Binding-site contacts:
Ligand atom C5 contacts residue ASN217 of chain 1.F at 3.6 Å.
Ligand atom C3 contacts residue ASP213 of chain 1.F at 4.4 Å.
Ligand atom C1 contacts residue ASP213 of chain 1.F at 3.7 Å.
Ligand atom N2 contacts residue ASN217 of chain 1.F at 3.4 Å (h-bond).
Ligand atom O5 contacts residue LEU209 of chain 1.F at 3.7 Å.
Ligand atom C2 contacts residue ASN217 of chain 1.F at 2.5 Å.
Ligand atom C3 contacts residue ASN217 of chain 1.F at 3.6 Å.
Ligand atom O7 contacts residue SER214 of chain 1.F at 3.9 Å.
Ligand atom C1 contacts residue LEU209 of chain 1.F at 4.4 Å (hydrophobic).
Ligand atom C2 contacts residue ASP213 of chain 1.F at 3.8 Å.
Ligand atom C1 contacts residue ASN217 of chain 1.F at 1.4 Å.
Ligand atom O3 contacts residue ASN217 of chain 1.F at 4.2 Å.
Ligand atom O3 contacts residue ASP213 of chain 1.F at 4.1 Å.
Ligand atom C4 contacts residue ASN217 of chain 1.F at 3.9 Å.
Ligand atom O7 contacts residue ASN217 of chain 1.F at 4.5 Å.
Ligand atom O5 contacts residue ASP213 of chain 1.F at 4.3 Å.
Ligand atom C7 contacts residue ASN217 of chain 1.F at 4.2 Å.
Ligand atom O5 contacts residue ASN217 of chain 1.F at 2.3 Å (h-bond).

Sequence of chain 1.F:
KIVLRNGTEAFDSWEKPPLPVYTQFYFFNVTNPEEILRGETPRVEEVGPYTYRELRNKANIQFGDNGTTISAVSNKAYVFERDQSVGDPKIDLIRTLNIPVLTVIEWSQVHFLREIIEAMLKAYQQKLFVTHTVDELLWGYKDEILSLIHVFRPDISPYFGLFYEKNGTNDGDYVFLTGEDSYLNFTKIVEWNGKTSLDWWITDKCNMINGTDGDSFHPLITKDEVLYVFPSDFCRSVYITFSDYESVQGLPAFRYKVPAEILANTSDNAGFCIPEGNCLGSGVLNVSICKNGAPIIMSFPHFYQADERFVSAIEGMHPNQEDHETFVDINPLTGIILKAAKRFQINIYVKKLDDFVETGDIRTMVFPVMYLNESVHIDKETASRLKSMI

A protein and the small-molecule ligand that binds it are described below.
Small molecule (SMILES): CC(=O)N[C@@H]1[C@@H](O)[C@H](O)[C@@H](CO)O[C@H]1O